Binding-site contacts:
Ligand atom C6 contacts residue CYS7 of chain 2.D at 1.8 Å (hydrophobic).
Ligand atom C4 contacts residue CYS7 of chain 2.D at 3.0 Å (hydrophobic).
Ligand atom C5 contacts residue CYS7 of chain 2.D at 2.7 Å (hydrophobic).
Ligand atom C3 contacts residue HIS1 of chain 2.D at 2.4 Å.
Ligand atom C3 contacts residue CYS7 of chain 2.D at 4.4 Å (hydrophobic).
Ligand atom C2 contacts residue HIS1 of chain 2.D at 1.3 Å.
Ligand atom O1 contacts residue HIS1 of chain 2.D at 2.2 Å (h-bond).
Ligand atom C2 contacts residue PRO2 of chain 2.D at 3.9 Å (hydrophobic).
Ligand atom O1 contacts residue PRO2 of chain 2.D at 3.4 Å (h-bond).
Ligand atom C4 contacts residue HIS1 of chain 2.D at 3.6 Å.

The protein below binds the small molecule below.
Small molecule (SMILES): CCCCC(=O)O

Sequence of chain 2.D:
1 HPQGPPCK